Sequence of chain 1.B:
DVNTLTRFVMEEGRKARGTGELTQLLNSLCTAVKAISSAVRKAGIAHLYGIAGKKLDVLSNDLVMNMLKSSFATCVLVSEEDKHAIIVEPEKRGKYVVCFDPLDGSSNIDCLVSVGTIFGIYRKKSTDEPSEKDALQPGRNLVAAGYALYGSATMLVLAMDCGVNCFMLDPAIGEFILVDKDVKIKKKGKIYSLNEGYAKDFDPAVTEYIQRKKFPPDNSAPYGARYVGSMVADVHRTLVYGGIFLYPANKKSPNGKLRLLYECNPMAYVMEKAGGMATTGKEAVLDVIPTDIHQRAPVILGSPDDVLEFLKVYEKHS

This small molecule binds to this protein.
Small molecule (SMILES): Nc1nc2c(s1)CCc1ccc(OP(=O)(O)O)cc1-2

Binding-site contacts:
Ligand atom C10 contacts residue LEU30 of chain 1.B at 3.3 Å (hydrophobic).
Ligand atom C6 contacts residue ALA24 of chain 1.B at 3.7 Å (hydrophobic).
Ligand atom C52 contacts residue ALA24 of chain 1.B at 3.5 Å (hydrophobic).
Ligand atom C1 contacts residue ARG140 of chain 1.B at 3.8 Å.
Ligand atom N14 contacts residue GLY21 of chain 1.B at 3.6 Å.
Ligand atom C52 contacts residue LEU30 of chain 1.B at 3.6 Å (hydrophobic).
Ligand atom P8 contacts residue THR27 of chain 1.B at 3.5 Å.
Ligand atom O28 contacts residue TYR113 of chain 1.B at 2.7 Å (h-bond).
Ligand atom S11 contacts residue MET177 of chain 1.B at 3.5 Å (h-bond).
Ligand atom C12 contacts residue LEU30 of chain 1.B at 3.9 Å (hydrophobic).
Ligand atom O28 contacts residue LEU30 of chain 1.B at 3.1 Å (h-bond).
Ligand atom O26 contacts residue THR27 of chain 1.B at 3.3 Å (h-bond).
Ligand atom P8 contacts residue TYR113 of chain 1.B at 3.8 Å.
Ligand atom O27 contacts residue GLY28 of chain 1.B at 3.6 Å (h-bond).
Ligand atom N14 contacts residue THR31 of chain 1.B at 2.8 Å (h-bond).
Ligand atom C2 contacts residue ARG140 of chain 1.B at 3.3 Å.
Ligand atom N13 contacts residue LEU30 of chain 1.B at 3.5 Å.
Ligand atom C12 contacts residue GLY21 of chain 1.B at 3.4 Å.
Ligand atom O27 contacts residue LYS112 of chain 1.B at 2.8 Å (salt-bridge).
Ligand atom C3 contacts residue ALA24 of chain 1.B at 3.7 Å (hydrophobic).
Ligand atom C1 contacts residue TYR113 of chain 1.B at 3.7 Å (hydrophobic).
Ligand atom C3 contacts residue ARG140 of chain 1.B at 3.8 Å.
Ligand atom O18 contacts residue TYR113 of chain 1.B at 3.7 Å.
Ligand atom O27 contacts residue THR27 of chain 1.B at 2.6 Å (h-bond).
Ligand atom P8 contacts residue GLY28 of chain 1.B at 3.7 Å.
Ligand atom N13 contacts residue GLY21 of chain 1.B at 3.5 Å.
Ligand atom O28 contacts residue GLU29 of chain 1.B at 3.7 Å.
Ligand atom C12 contacts residue THR31 of chain 1.B at 3.8 Å.
Ligand atom P8 contacts residue LYS112 of chain 1.B at 3.7 Å.
Ligand atom O26 contacts residue GLY26 of chain 1.B at 3.7 Å.
Ligand atom O26 contacts residue GLU29 of chain 1.B at 3.6 Å (salt-bridge).
Ligand atom O26 contacts residue GLY28 of chain 1.B at 2.7 Å (h-bond).
Ligand atom C9 contacts residue LEU30 of chain 1.B at 3.5 Å (hydrophobic).
Ligand atom C4 contacts residue ALA24 of chain 1.B at 3.5 Å (hydrophobic).
Ligand atom S11 contacts residue GLU20 of chain 1.B at 3.6 Å.
Ligand atom O18 contacts residue GLY26 of chain 1.B at 3.9 Å.
Ligand atom O27 contacts residue GLY26 of chain 1.B at 3.5 Å.
Ligand atom N14 contacts residue VAL17 of chain 1.B at 3.0 Å (h-bond).
Ligand atom O28 contacts residue LYS112 of chain 1.B at 3.6 Å.
Ligand atom C20 contacts residue MET177 of chain 1.B at 3.9 Å (hydrophobic).